A small-molecule ligand and the protein it binds are described below.
Small molecule (SMILES): CC(=O)N[C@@H]1[C@@H](O)[C@@H](O)[C@@H](CO)O[C@@H]1O

Sequence of chain 1.A:
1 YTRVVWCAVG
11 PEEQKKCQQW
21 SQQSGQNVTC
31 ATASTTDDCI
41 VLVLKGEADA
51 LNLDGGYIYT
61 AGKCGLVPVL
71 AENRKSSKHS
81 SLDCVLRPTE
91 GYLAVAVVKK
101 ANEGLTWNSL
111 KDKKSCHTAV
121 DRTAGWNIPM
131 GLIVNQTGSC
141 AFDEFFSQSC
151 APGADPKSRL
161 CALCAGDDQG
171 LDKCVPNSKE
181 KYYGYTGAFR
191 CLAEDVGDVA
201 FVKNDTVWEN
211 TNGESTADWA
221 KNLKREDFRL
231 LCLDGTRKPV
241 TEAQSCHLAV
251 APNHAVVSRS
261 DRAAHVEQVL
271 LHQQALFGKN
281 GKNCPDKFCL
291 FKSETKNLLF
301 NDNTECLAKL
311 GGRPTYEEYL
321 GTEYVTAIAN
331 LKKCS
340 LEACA

Binding-site contacts:
Ligand atom O3 contacts residue LEU310 of chain 1.A at 4.5 Å.
Ligand atom O5 contacts residue GLU318 of chain 1.A at 4.5 Å.
Ligand atom O6 contacts residue ASN253 of chain 1.A at 4.4 Å.
Ligand atom C6 contacts residue TYR319 of chain 1.A at 2.8 Å (hydrophobic).
Ligand atom C4 contacts residue TYR319 of chain 1.A at 4.0 Å (hydrophobic).
Ligand atom O4 contacts residue THR89 of chain 1.A at 3.4 Å (h-bond).
Ligand atom O5 contacts residue TYR319 of chain 1.A at 3.7 Å.
Ligand atom O4 contacts residue LEU310 of chain 1.A at 4.4 Å.
Ligand atom O6 contacts residue TYR319 of chain 1.A at 2.9 Å (h-bond).
Ligand atom O7 contacts residue LEU310 of chain 1.A at 4.4 Å.
Ligand atom O6 contacts residue PRO252 of chain 1.A at 2.9 Å.
Ligand atom C5 contacts residue TYR319 of chain 1.A at 3.8 Å (hydrophobic).
Ligand atom C5 contacts residue THR89 of chain 1.A at 3.9 Å.
Ligand atom O7 contacts residue GLY311 of chain 1.A at 3.9 Å.
Ligand atom O4 contacts residue TYR319 of chain 1.A at 3.2 Å.
Ligand atom O3 contacts residue THR89 of chain 1.A at 3.2 Å (h-bond).
Ligand atom C6 contacts residue PRO252 of chain 1.A at 4.0 Å (hydrophobic).
Ligand atom C3 contacts residue THR89 of chain 1.A at 3.4 Å.
Ligand atom C4 contacts residue THR89 of chain 1.A at 2.8 Å.
Ligand atom C6 contacts residue THR89 of chain 1.A at 4.3 Å.